Sequence of chain 1.A:
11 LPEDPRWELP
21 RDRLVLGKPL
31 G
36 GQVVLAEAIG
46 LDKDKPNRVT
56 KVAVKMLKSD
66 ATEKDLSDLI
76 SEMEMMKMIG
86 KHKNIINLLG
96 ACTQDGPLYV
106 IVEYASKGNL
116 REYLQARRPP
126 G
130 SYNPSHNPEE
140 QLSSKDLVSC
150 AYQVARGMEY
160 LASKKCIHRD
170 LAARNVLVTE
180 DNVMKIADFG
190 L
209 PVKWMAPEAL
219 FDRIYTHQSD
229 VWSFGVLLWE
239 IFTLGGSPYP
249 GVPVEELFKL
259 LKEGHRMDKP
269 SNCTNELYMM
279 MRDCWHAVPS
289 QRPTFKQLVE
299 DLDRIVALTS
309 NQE

The protein below binds the small molecule below.
Small molecule (SMILES): COc1cc(OC)c(Cl)c(N2Cc3cnc(NC(C)C)nc3N([C@H]3CCN(C(=O)/C=C/CN(C)C)C3)C2=O)c1Cl

Binding-site contacts:
Ligand atom N1 contacts residue ALA110 of chain 1.A at 2.9 Å (h-bond).
Ligand atom CBM contacts residue GLU117 of chain 1.A at 3.1 Å.
Ligand atom CAJ contacts residue VAL105 of chain 1.A at 3.6 Å (hydrophobic).
Ligand atom CAA contacts residue VAL107 of chain 1.A at 3.8 Å (hydrophobic).
Ligand atom CLL contacts residue ASP187 of chain 1.A at 3.8 Å.
Ligand atom CLK contacts residue VAL38 of chain 1.A at 3.6 Å.
Ligand atom CAY contacts residue ALA110 of chain 1.A at 3.6 Å (hydrophobic).
Ligand atom C6 contacts residue GLU108 of chain 1.A at 3.2 Å.
Ligand atom CAJ contacts residue VAL107 of chain 1.A at 3.7 Å (hydrophobic).
Ligand atom CAN contacts residue VAL107 of chain 1.A at 3.6 Å (hydrophobic).
Ligand atom CAI contacts residue PHE188 of chain 1.A at 3.4 Å (hydrophobic).
Ligand atom C2 contacts residue ALA110 of chain 1.A at 3.7 Å (hydrophobic).
Ligand atom C6 contacts residue ALA110 of chain 1.A at 3.6 Å (hydrophobic).
Ligand atom OBH contacts residue ASN114 of chain 1.A at 3.0 Å (h-bond).
Ligand atom CBJ contacts residue GLU117 of chain 1.A at 3.3 Å.
Ligand atom NBL contacts residue GLU117 of chain 1.A at 2.7 Å (salt-bridge).
Ligand atom C4 contacts residue LEU176 of chain 1.A at 3.6 Å (hydrophobic).
Ligand atom C6 contacts residue TYR109 of chain 1.A at 3.8 Å (hydrophobic).
Ligand atom N3 contacts residue LEU176 of chain 1.A at 3.8 Å.
Ligand atom C6 contacts residue ALA58 of chain 1.A at 3.6 Å (hydrophobic).
Ligand atom CBD contacts residue LEU30 of chain 1.A at 3.4 Å (hydrophobic).
Ligand atom CAZ contacts residue ALA110 of chain 1.A at 3.5 Å (hydrophobic).
Ligand atom CBK contacts residue GLU117 of chain 1.A at 3.1 Å.
Ligand atom OAG contacts residue LYS60 of chain 1.A at 3.4 Å.
Ligand atom NAX contacts residue ALA110 of chain 1.A at 2.7 Å (h-bond).
Ligand atom CAJ contacts residue MET81 of chain 1.A at 3.1 Å (hydrophobic).
Ligand atom CLL contacts residue ALA186 of chain 1.A at 3.1 Å.
Ligand atom CAB contacts residue VAL107 of chain 1.A at 3.5 Å (hydrophobic).
Ligand atom C6 contacts residue LEU176 of chain 1.A at 3.7 Å (hydrophobic).
Ligand atom C5 contacts residue LEU176 of chain 1.A at 3.6 Å (hydrophobic).
Ligand atom CAI contacts residue ILE91 of chain 1.A at 3.5 Å (hydrophobic).
Ligand atom OAW contacts residue VAL38 of chain 1.A at 3.7 Å.
Ligand atom CLK contacts residue VAL107 of chain 1.A at 3.6 Å.
Ligand atom C5 contacts residue ALA58 of chain 1.A at 3.8 Å (hydrophobic).
Ligand atom N1 contacts residue TYR109 of chain 1.A at 3.7 Å.
Ligand atom OAH contacts residue ASP187 of chain 1.A at 3.0 Å (salt-bridge).
Ligand atom CAF contacts residue GLU77 of chain 1.A at 3.4 Å.
Ligand atom CAI contacts residue ASP187 of chain 1.A at 3.6 Å.
Ligand atom CLK contacts residue LYS60 of chain 1.A at 3.7 Å.
Ligand atom CBJ contacts residue ASN114 of chain 1.A at 3.6 Å.